Sequence of chain 1.G:
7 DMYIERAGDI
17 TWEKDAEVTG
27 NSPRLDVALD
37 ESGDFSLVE

This protein binds this small molecule.
Small molecule (SMILES): NCCCC[C@@H](NC(=O)Cc1ccccc1)C(=O)N[C@H](CCCCN)C(=O)N[C@H](CCCN=C(N)N)C(=O)O

Binding-site contacts:
Ligand atom O contacts residue GLY154 of chain 1.H at 3.0 Å (h-bond).
Ligand atom CE contacts residue ASN153 of chain 1.H at 3.2 Å.
Ligand atom CB contacts residue GLY154 of chain 1.H at 3.1 Å.
Ligand atom CE contacts residue PHE41 of chain 1.G at 3.3 Å (hydrophobic).
Ligand atom CB contacts residue ALA133 of chain 1.H at 3.6 Å (hydrophobic).
Ligand atom CZ contacts residue TYR162 of chain 1.H at 3.5 Å (hydrophobic).
Ligand atom CG contacts residue ASN153 of chain 1.H at 3.5 Å.
Ligand atom NH1 contacts residue TYR162 of chain 1.H at 3.8 Å.
Ligand atom CD contacts residue PHE41 of chain 1.G at 3.2 Å (hydrophobic).
Ligand atom O contacts residue ALA133 of chain 1.H at 3.3 Å.
Ligand atom CE contacts residue ASP76 of chain 1.H at 3.8 Å.
Ligand atom NE contacts residue TYR162 of chain 1.H at 3.6 Å.
Ligand atom N contacts residue HIS52 of chain 1.H at 3.8 Å.
Ligand atom N contacts residue GLY152 of chain 1.H at 3.0 Å (h-bond).
Ligand atom CD contacts residue TYR131 of chain 1.H at 3.1 Å (hydrophobic).
Ligand atom O contacts residue SER136 of chain 1.H at 3.2 Å.
Ligand atom C contacts residue HIS52 of chain 1.H at 3.6 Å.
Ligand atom CD contacts residue GLY154 of chain 1.H at 3.6 Å.
Ligand atom NZ contacts residue ASP40 of chain 1.G at 2.6 Å (salt-bridge).
Ligand atom N contacts residue GLY152 of chain 1.H at 3.4 Å (h-bond).
Ligand atom CA contacts residue SER136 of chain 1.H at 3.1 Å.
Ligand atom OXT contacts residue SER136 of chain 1.H at 3.5 Å (h-bond).
Ligand atom N contacts residue SER136 of chain 1.H at 3.6 Å.
Ligand atom O contacts residue GLY134 of chain 1.H at 2.8 Å (h-bond).
Ligand atom O1 contacts residue VAL156 of chain 1.H at 3.4 Å.
Ligand atom O1 contacts residue TYR162 of chain 1.H at 3.5 Å.
Ligand atom NZ contacts residue SER42 of chain 1.G at 2.8 Å (h-bond).
Ligand atom CA contacts residue GLY152 of chain 1.H at 3.6 Å.
Ligand atom NH2 contacts residue VAL156 of chain 1.H at 3.6 Å.
Ligand atom CE contacts residue ASP40 of chain 1.G at 3.2 Å.
Ligand atom NH2 contacts residue TYR162 of chain 1.H at 3.4 Å.
Ligand atom NH1 contacts residue TYR131 of chain 1.H at 3.1 Å (h-bond).
Ligand atom C contacts residue SER136 of chain 1.H at 3.1 Å.
Ligand atom CE contacts residue GLY39 of chain 1.G at 3.6 Å.
Ligand atom NZ contacts residue PHE41 of chain 1.G at 2.6 Å (h-bond).
Ligand atom OXT contacts residue HIS52 of chain 1.H at 2.9 Å (h-bond).
Ligand atom NH1 contacts residue ASP130 of chain 1.H at 2.6 Å (salt-bridge).
Ligand atom NZ contacts residue SER38 of chain 1.G at 3.5 Å (h-bond).
Ligand atom O contacts residue TYR162 of chain 1.H at 3.0 Å (h-bond).
Ligand atom NZ contacts residue GLY39 of chain 1.G at 3.5 Å (h-bond).

Sequence of chain 1.H:
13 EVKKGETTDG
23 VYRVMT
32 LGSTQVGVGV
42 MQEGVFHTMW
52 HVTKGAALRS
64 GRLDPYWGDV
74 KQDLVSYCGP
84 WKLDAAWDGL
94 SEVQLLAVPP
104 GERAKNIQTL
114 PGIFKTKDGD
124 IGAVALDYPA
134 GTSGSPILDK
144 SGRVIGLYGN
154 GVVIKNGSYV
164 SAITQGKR